A small-molecule ligand and the protein it binds are described below.
Small molecule (SMILES): CC(=O)N[C@H]1[C@H](O[C@H]2[C@H](O[C@@H]3O[C@@H](C)[C@@H](O)[C@@H](O)[C@@H]3O)[C@@H](NC(C)=O)CO[C@@H]2CO)O[C@H](CO)[C@@H](O)[C@@H]1O

Binding-site contacts:
Ligand atom C6 contacts residue GLY26 of chain 1.A at 3.9 Å.
Ligand atom C3 contacts residue PHE24 of chain 1.A at 3.3 Å (hydrophobic).
Ligand atom C8 contacts residue SER100 of chain 1.A at 3.9 Å.
Ligand atom C7 contacts residue SER101 of chain 1.A at 3.6 Å.
Ligand atom C8 contacts residue SER101 of chain 1.A at 3.9 Å.
Ligand atom C7 contacts residue LEU25 of chain 1.A at 3.7 Å (hydrophobic).
Ligand atom O5 contacts residue ASN18 of chain 1.A at 2.3 Å (h-bond).
Ligand atom C5 contacts residue THR23 of chain 1.A at 4.0 Å.
Ligand atom C1 contacts residue ASN18 of chain 1.A at 1.5 Å.
Ligand atom C5 contacts residue GLY26 of chain 1.A at 3.9 Å.
Ligand atom O5 contacts residue PHE24 of chain 1.A at 4.0 Å.
Ligand atom O5 contacts residue THR23 of chain 1.A at 4.1 Å.
Ligand atom O5 contacts residue GLY26 of chain 1.A at 3.1 Å (h-bond).
Ligand atom C4 contacts residue ASN18 of chain 1.A at 4.2 Å.
Ligand atom C3 contacts residue LEU25 of chain 1.A at 4.2 Å (hydrophobic).
Ligand atom O7 contacts residue LEU25 of chain 1.A at 4.0 Å.
Ligand atom C8 contacts residue LEU25 of chain 1.A at 3.9 Å (hydrophobic).
Ligand atom C6 contacts residue SER101 of chain 1.A at 4.0 Å.
Ligand atom C5 contacts residue ASN18 of chain 1.A at 3.7 Å.
Ligand atom O4 contacts residue LEU25 of chain 1.A at 3.7 Å.
Ligand atom C2 contacts residue PHE24 of chain 1.A at 3.4 Å (hydrophobic).
Ligand atom C4 contacts residue GLY26 of chain 1.A at 4.1 Å.
Ligand atom C2 contacts residue ASN18 of chain 1.A at 2.4 Å.
Ligand atom C1 contacts residue GLY26 of chain 1.A at 3.8 Å.
Ligand atom C1 contacts residue PHE24 of chain 1.A at 3.3 Å (hydrophobic).
Ligand atom O7 contacts residue SER101 of chain 1.A at 2.7 Å (h-bond).
Ligand atom O4 contacts residue GLY26 of chain 1.A at 3.2 Å.
Ligand atom C2 contacts residue GLY26 of chain 1.A at 3.8 Å.
Ligand atom O3 contacts residue PHE24 of chain 1.A at 4.0 Å.
Ligand atom N2 contacts residue LEU25 of chain 1.A at 4.1 Å.
Ligand atom O5 contacts residue LEU25 of chain 1.A at 3.4 Å.
Ligand atom O6 contacts residue THR23 of chain 1.A at 3.8 Å.
Ligand atom C1 contacts residue LEU25 of chain 1.A at 4.0 Å (hydrophobic).
Ligand atom C7 contacts residue ASN18 of chain 1.A at 3.6 Å.
Ligand atom N2 contacts residue PHE24 of chain 1.A at 3.1 Å (h-bond).
Ligand atom C1 contacts residue PHE24 of chain 1.A at 3.7 Å (hydrophobic).
Ligand atom C8 contacts residue ASN18 of chain 1.A at 4.2 Å.
Ligand atom C3 contacts residue ASN18 of chain 1.A at 3.8 Å.
Ligand atom N2 contacts residue ASN18 of chain 1.A at 2.8 Å (h-bond).
Ligand atom C5 contacts residue LEU25 of chain 1.A at 4.1 Å (hydrophobic).

Sequence of chain 1.A:
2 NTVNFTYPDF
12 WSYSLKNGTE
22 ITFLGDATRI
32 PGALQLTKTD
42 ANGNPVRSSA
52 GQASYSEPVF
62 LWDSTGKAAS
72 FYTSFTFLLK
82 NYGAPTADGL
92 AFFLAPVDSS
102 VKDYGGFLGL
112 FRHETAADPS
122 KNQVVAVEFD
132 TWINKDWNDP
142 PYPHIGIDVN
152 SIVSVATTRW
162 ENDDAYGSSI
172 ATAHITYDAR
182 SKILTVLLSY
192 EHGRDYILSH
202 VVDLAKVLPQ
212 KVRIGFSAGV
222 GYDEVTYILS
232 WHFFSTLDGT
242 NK